Binding-site contacts:
Ligand atom C7 contacts residue ASN506 of chain 1.B at 3.7 Å.
Ligand atom C5 contacts residue GLN515 of chain 1.B at 3.3 Å.
Ligand atom C6 contacts residue GLN515 of chain 1.B at 3.9 Å.
Ligand atom C1 contacts residue ASN506 of chain 1.B at 1.4 Å.
Ligand atom C5 contacts residue ASN506 of chain 1.B at 3.7 Å.
Ligand atom C1 contacts residue GLN515 of chain 1.B at 3.2 Å.
Ligand atom O5 contacts residue ASN506 of chain 1.B at 2.5 Å (h-bond).
Ligand atom O7 contacts residue ASN506 of chain 1.B at 4.1 Å.
Ligand atom N2 contacts residue ASN506 of chain 1.B at 2.8 Å (h-bond).
Ligand atom O5 contacts residue GLN515 of chain 1.B at 3.0 Å (h-bond).
Ligand atom C3 contacts residue ASN506 of chain 1.B at 3.8 Å.
Ligand atom C4 contacts residue ASN506 of chain 1.B at 4.3 Å.
Ligand atom C2 contacts residue ASN506 of chain 1.B at 2.5 Å.

Sequence of chain 1.B:
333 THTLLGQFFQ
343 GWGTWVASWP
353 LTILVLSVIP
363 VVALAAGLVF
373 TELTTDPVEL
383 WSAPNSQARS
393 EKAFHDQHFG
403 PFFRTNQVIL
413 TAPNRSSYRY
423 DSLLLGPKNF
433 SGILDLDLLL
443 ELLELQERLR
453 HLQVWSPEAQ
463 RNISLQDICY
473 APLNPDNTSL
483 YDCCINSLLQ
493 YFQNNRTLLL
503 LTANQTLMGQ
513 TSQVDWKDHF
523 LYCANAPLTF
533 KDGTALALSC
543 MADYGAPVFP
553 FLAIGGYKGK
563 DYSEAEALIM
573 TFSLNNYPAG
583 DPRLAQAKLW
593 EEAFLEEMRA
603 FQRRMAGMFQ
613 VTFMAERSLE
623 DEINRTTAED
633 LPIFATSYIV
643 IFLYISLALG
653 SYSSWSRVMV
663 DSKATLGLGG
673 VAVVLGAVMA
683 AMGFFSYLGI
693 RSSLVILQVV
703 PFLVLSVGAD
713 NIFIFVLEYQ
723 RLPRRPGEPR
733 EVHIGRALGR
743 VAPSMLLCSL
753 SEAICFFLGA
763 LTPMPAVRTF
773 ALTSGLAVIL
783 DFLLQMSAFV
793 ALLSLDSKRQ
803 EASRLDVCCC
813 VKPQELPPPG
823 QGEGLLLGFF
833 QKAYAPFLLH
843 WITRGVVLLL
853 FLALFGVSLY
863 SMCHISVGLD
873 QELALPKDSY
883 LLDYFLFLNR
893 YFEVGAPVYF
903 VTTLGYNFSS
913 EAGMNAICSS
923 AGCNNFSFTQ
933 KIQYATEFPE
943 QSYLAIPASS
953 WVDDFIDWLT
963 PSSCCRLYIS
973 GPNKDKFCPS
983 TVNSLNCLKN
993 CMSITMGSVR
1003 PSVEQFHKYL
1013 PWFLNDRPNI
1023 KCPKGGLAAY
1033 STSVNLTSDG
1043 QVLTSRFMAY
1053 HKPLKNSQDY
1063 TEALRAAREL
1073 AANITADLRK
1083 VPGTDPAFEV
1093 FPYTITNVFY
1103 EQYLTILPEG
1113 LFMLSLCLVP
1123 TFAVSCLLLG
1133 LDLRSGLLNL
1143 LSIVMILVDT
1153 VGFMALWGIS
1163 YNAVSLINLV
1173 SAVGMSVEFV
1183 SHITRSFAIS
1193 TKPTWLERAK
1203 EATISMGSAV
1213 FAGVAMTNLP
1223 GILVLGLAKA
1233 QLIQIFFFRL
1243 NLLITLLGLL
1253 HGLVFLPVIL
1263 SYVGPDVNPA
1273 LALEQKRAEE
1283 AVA

This small molecule binds to this protein.
Small molecule (SMILES): CC(=O)N[C@@H]1[C@@H](O)[C@H](O)[C@@H](CO)O[C@H]1O